Binding-site contacts:
Ligand atom C7 contacts residue MET118 of chain 21.C at 4.0 Å (hydrophobic).
Ligand atom C8 contacts residue ARG89 of chain 21.C at 3.3 Å.
Ligand atom C2 contacts residue ASN67 of chain 21.C at 2.5 Å.
Ligand atom C4 contacts residue ASN67 of chain 21.C at 4.2 Å.
Ligand atom N2 contacts residue ASN67 of chain 21.C at 2.9 Å (h-bond).
Ligand atom C8 contacts residue SER300 of chain 20.E at 1.9 Å.
Ligand atom C2 contacts residue MET118 of chain 21.C at 4.5 Å (hydrophobic).
Ligand atom C8 contacts residue MET118 of chain 21.C at 3.8 Å (hydrophobic).
Ligand atom O7 contacts residue PHE90 of chain 21.C at 4.4 Å.
Ligand atom C7 contacts residue ASN67 of chain 21.C at 3.3 Å.
Ligand atom N2 contacts residue SER300 of chain 20.E at 3.9 Å.
Ligand atom C5 contacts residue ASN67 of chain 21.C at 3.7 Å.
Ligand atom C8 contacts residue ASN67 of chain 21.C at 4.4 Å.
Ligand atom C1 contacts residue ASN67 of chain 21.C at 1.4 Å.
Ligand atom C1 contacts residue MET118 of chain 21.C at 4.1 Å (hydrophobic).
Ligand atom C8 contacts residue PHE90 of chain 21.C at 3.7 Å (hydrophobic).
Ligand atom O5 contacts residue ASN67 of chain 21.C at 2.4 Å (h-bond).
Ligand atom O7 contacts residue SER300 of chain 20.E at 4.3 Å.
Ligand atom N2 contacts residue MET118 of chain 21.C at 3.6 Å.
Ligand atom O7 contacts residue ASN67 of chain 21.C at 3.3 Å (h-bond).
Ligand atom C3 contacts residue ASN67 of chain 21.C at 3.8 Å.
Ligand atom C7 contacts residue SER300 of chain 20.E at 3.4 Å.
Ligand atom C7 contacts residue PHE90 of chain 21.C at 4.2 Å (hydrophobic).

A protein and the small-molecule ligand that binds it are described below.
Small molecule (SMILES): CC(=O)N[C@@H]1[C@@H](O)[C@H](O)[C@@H](CO)O[C@H]1O

Sequence of chain 20.E:
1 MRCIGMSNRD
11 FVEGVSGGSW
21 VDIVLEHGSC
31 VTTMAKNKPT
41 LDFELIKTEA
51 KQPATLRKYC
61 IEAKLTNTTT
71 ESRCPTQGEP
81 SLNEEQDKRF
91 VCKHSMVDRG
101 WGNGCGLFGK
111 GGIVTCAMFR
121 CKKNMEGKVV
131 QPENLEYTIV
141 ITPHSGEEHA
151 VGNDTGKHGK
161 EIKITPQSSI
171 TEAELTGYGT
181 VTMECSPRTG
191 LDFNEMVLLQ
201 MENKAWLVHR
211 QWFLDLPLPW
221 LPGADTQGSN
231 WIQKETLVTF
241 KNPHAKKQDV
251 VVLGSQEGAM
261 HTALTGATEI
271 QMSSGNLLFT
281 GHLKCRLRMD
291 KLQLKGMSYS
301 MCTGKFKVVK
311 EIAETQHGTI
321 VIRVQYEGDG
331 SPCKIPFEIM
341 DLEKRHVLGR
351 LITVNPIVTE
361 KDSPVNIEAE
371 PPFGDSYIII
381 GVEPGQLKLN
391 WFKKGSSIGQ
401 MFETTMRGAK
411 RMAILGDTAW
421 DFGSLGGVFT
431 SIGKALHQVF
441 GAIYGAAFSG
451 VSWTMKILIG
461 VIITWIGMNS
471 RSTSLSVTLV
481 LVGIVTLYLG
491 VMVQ

Sequence of chain 21.C:
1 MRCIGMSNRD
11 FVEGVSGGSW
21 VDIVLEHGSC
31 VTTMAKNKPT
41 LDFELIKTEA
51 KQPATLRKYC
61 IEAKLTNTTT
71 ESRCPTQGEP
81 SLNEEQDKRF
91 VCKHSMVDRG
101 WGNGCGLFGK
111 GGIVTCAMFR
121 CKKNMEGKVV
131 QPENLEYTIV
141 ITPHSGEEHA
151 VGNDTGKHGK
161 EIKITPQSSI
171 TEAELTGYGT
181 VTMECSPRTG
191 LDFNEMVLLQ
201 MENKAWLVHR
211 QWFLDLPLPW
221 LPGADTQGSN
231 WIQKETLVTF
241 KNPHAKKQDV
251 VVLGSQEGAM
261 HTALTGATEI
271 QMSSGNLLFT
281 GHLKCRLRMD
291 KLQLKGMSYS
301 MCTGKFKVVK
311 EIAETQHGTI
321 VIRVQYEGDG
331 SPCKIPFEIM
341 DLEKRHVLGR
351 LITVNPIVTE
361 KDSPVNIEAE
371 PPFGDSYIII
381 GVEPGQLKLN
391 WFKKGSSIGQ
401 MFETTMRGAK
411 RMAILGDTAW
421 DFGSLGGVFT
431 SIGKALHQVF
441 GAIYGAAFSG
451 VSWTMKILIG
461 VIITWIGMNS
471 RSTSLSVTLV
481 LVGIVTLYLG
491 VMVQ